Sequence of chain 1.FB:
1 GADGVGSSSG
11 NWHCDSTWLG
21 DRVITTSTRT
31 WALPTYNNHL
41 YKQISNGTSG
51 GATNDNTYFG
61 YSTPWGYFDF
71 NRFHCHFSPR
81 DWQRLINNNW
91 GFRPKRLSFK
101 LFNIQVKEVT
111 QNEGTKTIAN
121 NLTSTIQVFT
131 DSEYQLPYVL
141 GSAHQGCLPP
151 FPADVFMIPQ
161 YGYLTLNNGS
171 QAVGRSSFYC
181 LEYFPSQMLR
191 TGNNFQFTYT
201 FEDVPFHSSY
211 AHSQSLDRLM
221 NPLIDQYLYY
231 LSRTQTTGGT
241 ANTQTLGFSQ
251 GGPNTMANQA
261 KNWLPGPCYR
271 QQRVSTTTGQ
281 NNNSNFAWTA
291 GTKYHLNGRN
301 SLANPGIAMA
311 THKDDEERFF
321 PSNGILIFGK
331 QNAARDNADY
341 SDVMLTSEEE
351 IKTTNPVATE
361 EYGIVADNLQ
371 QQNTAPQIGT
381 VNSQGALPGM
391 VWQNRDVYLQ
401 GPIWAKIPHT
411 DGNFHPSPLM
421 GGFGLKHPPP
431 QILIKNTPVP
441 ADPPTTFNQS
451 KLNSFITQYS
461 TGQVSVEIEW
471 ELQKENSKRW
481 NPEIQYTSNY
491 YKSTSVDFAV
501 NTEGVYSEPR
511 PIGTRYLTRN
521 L

Binding-site contacts:
Ligand atom C4' contacts residue DA1 of chain 1.TF at 3.9 Å.
Ligand atom O3' contacts residue DA1 of chain 1.TF at 1.6 Å.
Ligand atom C3' contacts residue DA1 of chain 1.TF at 2.6 Å.
Ligand atom C5' contacts residue DA1 of chain 1.TF at 4.4 Å.
Ligand atom C5' contacts residue PRO205 of chain 1.FB at 4.5 Å (hydrophobic).
Ligand atom C2' contacts residue DA1 of chain 1.TF at 3.1 Å.
Ligand atom O3' contacts residue PRO205 of chain 1.FB at 4.2 Å.
Ligand atom O5' contacts residue DA1 of chain 1.TF at 4.3 Å.

This small molecule binds to this protein.
Small molecule (SMILES): Nc1ccn([C@H]2C[C@H](O)[C@@H](COP(=O)(O)O)O2)c(=O)n1